Sequence of chain 1.D:
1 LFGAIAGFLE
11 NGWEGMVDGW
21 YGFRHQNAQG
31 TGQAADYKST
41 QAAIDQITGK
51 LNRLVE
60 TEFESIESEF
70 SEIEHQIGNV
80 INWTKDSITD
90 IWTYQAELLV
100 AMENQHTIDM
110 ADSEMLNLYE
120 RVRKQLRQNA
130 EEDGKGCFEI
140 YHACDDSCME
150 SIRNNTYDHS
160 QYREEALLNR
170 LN

The small molecule below binds the protein below.
Small molecule (SMILES): CC(=O)N[C@@H]1[C@@H](O)[C@H](O)[C@@H](CO)O[C@H]1O

Binding-site contacts:
Ligand atom O5 contacts residue ASN81 of chain 1.D at 2.1 Å (h-bond).
Ligand atom C8 contacts residue GLY77 of chain 1.D at 3.7 Å.
Ligand atom O7 contacts residue ASN81 of chain 1.D at 4.2 Å.
Ligand atom C7 contacts residue ASN81 of chain 1.D at 3.7 Å.
Ligand atom C2 contacts residue ASN81 of chain 1.D at 2.7 Å.
Ligand atom C7 contacts residue ASN78 of chain 1.D at 3.3 Å.
Ligand atom C8 contacts residue ASN78 of chain 1.D at 3.3 Å.
Ligand atom C7 contacts residue GLU108 of chain 1.E at 4.0 Å.
Ligand atom O7 contacts residue ASN78 of chain 1.D at 3.1 Å (h-bond).
Ligand atom C4 contacts residue ASN81 of chain 1.D at 4.2 Å.
Ligand atom C5 contacts residue ASN81 of chain 1.D at 3.5 Å.
Ligand atom N2 contacts residue ASN78 of chain 1.D at 4.3 Å.
Ligand atom C6 contacts residue ASN81 of chain 1.D at 4.4 Å.
Ligand atom O7 contacts residue HIS74 of chain 1.D at 4.1 Å.
Ligand atom C1 contacts residue ASN81 of chain 1.D at 1.5 Å.
Ligand atom C8 contacts residue ASN81 of chain 1.D at 4.4 Å.
Ligand atom C3 contacts residue ASN81 of chain 1.D at 3.9 Å.
Ligand atom C8 contacts residue HIS74 of chain 1.D at 3.6 Å.
Ligand atom O7 contacts residue GLU108 of chain 1.E at 2.8 Å (salt-bridge).
Ligand atom N2 contacts residue ASN81 of chain 1.D at 3.0 Å (h-bond).

Sequence of chain 1.E:
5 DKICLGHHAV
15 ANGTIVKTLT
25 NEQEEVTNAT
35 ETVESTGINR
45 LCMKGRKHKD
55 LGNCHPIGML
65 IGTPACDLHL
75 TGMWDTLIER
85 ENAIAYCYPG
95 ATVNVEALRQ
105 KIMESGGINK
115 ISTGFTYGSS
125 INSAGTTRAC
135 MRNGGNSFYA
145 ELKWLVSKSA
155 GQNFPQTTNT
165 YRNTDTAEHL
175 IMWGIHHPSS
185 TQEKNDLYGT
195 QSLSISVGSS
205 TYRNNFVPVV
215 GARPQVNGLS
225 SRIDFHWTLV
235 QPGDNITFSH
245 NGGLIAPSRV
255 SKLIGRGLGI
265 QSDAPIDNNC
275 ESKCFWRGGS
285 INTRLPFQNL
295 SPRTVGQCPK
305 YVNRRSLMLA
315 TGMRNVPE